A protein and the small-molecule ligand that binds it are described below.
Small molecule (SMILES): CC(C)C[C@H](NC(=O)CNC(=O)[C@H](CCCCN)NC(=O)CNC(=O)CN)C(=O)NCC(=O)N[C@@H](CCCCN)C(=O)NCC(=O)NCC(=O)N[C@@H](C)C(=O)N[C@@H](CCCCN)C(=O)N[C@@H](CCCN=C(N)N)C(=O)N[C@@H](CC1=NC=NC1)C(=O)N[C@H](C=O)CCCN=C(N)N

Binding-site contacts:
Ligand atom N contacts residue THR171 of chain 1.B at 2.8 Å (h-bond).
Ligand atom C contacts residue TRP182 of chain 1.B at 3.4 Å (hydrophobic).
Ligand atom O contacts residue ASP45 of chain 1.B at 3.4 Å.
Ligand atom NH2 contacts residue TYR38 of chain 1.B at 3.4 Å.
Ligand atom O contacts residue GLN223 of chain 1.B at 3.1 Å (h-bond).
Ligand atom CD contacts residue GLU47 of chain 1.B at 3.4 Å.
Ligand atom CA contacts residue GLU259 of chain 1.B at 3.4 Å.
Ligand atom CA contacts residue GLU170 of chain 1.B at 3.5 Å.
Ligand atom NH1 contacts residue TYR38 of chain 1.B at 3.4 Å.
Ligand atom O contacts residue TYR210 of chain 1.B at 3.5 Å (h-bond).
Ligand atom N contacts residue GLN41 of chain 1.B at 3.3 Å (h-bond).
Ligand atom CE contacts residue THR171 of chain 1.B at 3.3 Å.
Ligand atom O contacts residue GLU259 of chain 1.B at 3.5 Å (salt-bridge).
Ligand atom O contacts residue THR171 of chain 1.B at 3.3 Å (h-bond).
Ligand atom CA contacts residue GLN41 of chain 1.B at 3.4 Å.
Ligand atom C contacts residue SER173 of chain 1.B at 3.3 Å.
Ligand atom CB contacts residue GLU259 of chain 1.B at 3.3 Å.
Ligand atom O contacts residue ARG220 of chain 1.B at 3.3 Å (salt-bridge).
Ligand atom O contacts residue GLU170 of chain 1.B at 3.4 Å (salt-bridge).
Ligand atom CZ contacts residue TYR38 of chain 1.B at 3.5 Å (hydrophobic).
Ligand atom NH1 contacts residue GLU37 of chain 1.B at 2.9 Å (salt-bridge).
Ligand atom N contacts residue SER173 of chain 1.B at 2.9 Å (h-bond).
Ligand atom CA contacts residue THR171 of chain 1.B at 3.2 Å.
Ligand atom NZ contacts residue ASP260 of chain 1.B at 3.5 Å (salt-bridge).
Ligand atom CA contacts residue TYR210 of chain 1.B at 3.5 Å (hydrophobic).
Ligand atom N contacts residue SER222 of chain 1.B at 3.2 Å (h-bond).
Ligand atom O contacts residue HIS40 of chain 1.B at 3.0 Å (h-bond).
Ligand atom CG contacts residue SER222 of chain 1.B at 3.3 Å.
Ligand atom N contacts residue GLU259 of chain 1.B at 3.0 Å (salt-bridge).
Ligand atom CA contacts residue SER222 of chain 1.B at 3.2 Å.
Ligand atom CD contacts residue GLU259 of chain 1.B at 3.3 Å.
Ligand atom N contacts residue ASP45 of chain 1.B at 2.8 Å (salt-bridge).
Ligand atom N contacts residue GLU259 of chain 1.B at 2.8 Å (salt-bridge).
Ligand atom NH1 contacts residue GLU47 of chain 1.B at 2.8 Å (salt-bridge).
Ligand atom N contacts residue GLU170 of chain 1.B at 2.8 Å (salt-bridge).
Ligand atom N contacts residue SER173 of chain 1.B at 3.4 Å (h-bond).
Ligand atom CA contacts residue THR171 of chain 1.B at 3.4 Å.
Ligand atom C contacts residue THR171 of chain 1.B at 3.0 Å.
Ligand atom O contacts residue SER173 of chain 1.B at 3.0 Å (h-bond).
Ligand atom CA contacts residue TYR208 of chain 1.B at 3.5 Å (hydrophobic).

Sequence of chain 1.B:
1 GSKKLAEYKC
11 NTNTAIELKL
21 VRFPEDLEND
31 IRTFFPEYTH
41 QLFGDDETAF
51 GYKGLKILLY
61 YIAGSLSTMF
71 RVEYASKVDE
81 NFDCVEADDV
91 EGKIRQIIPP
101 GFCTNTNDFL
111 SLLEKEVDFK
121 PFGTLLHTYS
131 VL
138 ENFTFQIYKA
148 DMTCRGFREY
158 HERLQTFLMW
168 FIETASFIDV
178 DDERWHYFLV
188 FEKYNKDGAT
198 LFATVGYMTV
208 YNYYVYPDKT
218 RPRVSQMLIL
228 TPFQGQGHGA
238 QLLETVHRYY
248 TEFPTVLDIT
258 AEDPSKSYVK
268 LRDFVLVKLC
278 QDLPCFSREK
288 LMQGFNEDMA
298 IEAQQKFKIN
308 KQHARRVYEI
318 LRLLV